This small molecule binds to this protein.
Small molecule (SMILES): O=c1cc(-c2ccc(O)c(O)c2)oc2cc(O)cc(O)c12

Sequence of chain 1.A:
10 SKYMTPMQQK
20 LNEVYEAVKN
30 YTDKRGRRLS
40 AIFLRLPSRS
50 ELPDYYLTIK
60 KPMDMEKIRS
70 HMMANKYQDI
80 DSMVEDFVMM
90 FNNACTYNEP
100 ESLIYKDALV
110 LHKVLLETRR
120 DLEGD

Binding-site contacts:
Ligand atom O4 contacts residue ILE41 of chain 1.A at 3.4 Å (h-bond).
Ligand atom C7 contacts residue ASN97 of chain 1.A at 3.9 Å.
Ligand atom C1 contacts residue LEU45 of chain 1.A at 3.6 Å (hydrophobic).
Ligand atom O1 contacts residue MET89 of chain 1.A at 3.6 Å.
Ligand atom C2 contacts residue PHE42 of chain 1.A at 3.8 Å (hydrophobic).
Ligand atom C6 contacts residue ILE41 of chain 1.A at 3.8 Å (hydrophobic).
Ligand atom O4 contacts residue PRO46 of chain 1.A at 3.6 Å.
Ligand atom C15 contacts residue ILE41 of chain 1.A at 3.3 Å (hydrophobic).
Ligand atom C7 contacts residue ILE103 of chain 1.A at 3.4 Å (hydrophobic).
Ligand atom C5 contacts residue ILE103 of chain 1.A at 3.6 Å (hydrophobic).
Ligand atom C1 contacts residue ILE41 of chain 1.A at 3.3 Å (hydrophobic).
Ligand atom O4 contacts residue ILE103 of chain 1.A at 3.9 Å.
Ligand atom O3 contacts residue TYR54 of chain 1.A at 3.5 Å.
Ligand atom C11 contacts residue LEU51 of chain 1.A at 3.9 Å (hydrophobic).
Ligand atom C3 contacts residue MET62 of chain 1.A at 3.9 Å (hydrophobic).
Ligand atom C2 contacts residue LEU45 of chain 1.A at 3.7 Å (hydrophobic).
Ligand atom C5 contacts residue LEU45 of chain 1.A at 3.6 Å (hydrophobic).
Ligand atom C6 contacts residue LEU45 of chain 1.A at 3.6 Å (hydrophobic).
Ligand atom O3 contacts residue TYR96 of chain 1.A at 3.8 Å.
Ligand atom C3 contacts residue TYR54 of chain 1.A at 3.7 Å (hydrophobic).
Ligand atom O1 contacts residue ASP63 of chain 1.A at 3.4 Å.
Ligand atom C15 contacts residue PRO46 of chain 1.A at 3.6 Å (hydrophobic).
Ligand atom O3 contacts residue ASN97 of chain 1.A at 3.0 Å (h-bond).
Ligand atom O2 contacts residue ASN92 of chain 1.A at 3.8 Å.
Ligand atom C9 contacts residue ILE103 of chain 1.A at 3.7 Å (hydrophobic).
Ligand atom C3 contacts residue LEU45 of chain 1.A at 3.6 Å (hydrophobic).
Ligand atom C6 contacts residue ILE103 of chain 1.A at 3.8 Å (hydrophobic).
Ligand atom O1 contacts residue PHE42 of chain 1.A at 2.7 Å (h-bond).
Ligand atom C4 contacts residue TYR54 of chain 1.A at 3.3 Å (hydrophobic).
Ligand atom C14 contacts residue PRO46 of chain 1.A at 3.9 Å (hydrophobic).
Ligand atom C4 contacts residue LEU45 of chain 1.A at 3.6 Å (hydrophobic).
Ligand atom O3 contacts residue ILE103 of chain 1.A at 3.8 Å.
Ligand atom C10 contacts residue ILE41 of chain 1.A at 3.8 Å (hydrophobic).
Ligand atom C1 contacts residue PHE42 of chain 1.A at 3.8 Å (hydrophobic).
Ligand atom O2 contacts residue ALA93 of chain 1.A at 3.2 Å.
Ligand atom C14 contacts residue ILE41 of chain 1.A at 3.5 Å (hydrophobic).
Ligand atom O2 contacts residue TYR54 of chain 1.A at 2.6 Å (h-bond).
Ligand atom C8 contacts residue LEU51 of chain 1.A at 3.8 Å (hydrophobic).
Ligand atom C8 contacts residue ILE103 of chain 1.A at 3.4 Å (hydrophobic).
Ligand atom O1 contacts residue MET62 of chain 1.A at 3.4 Å (h-bond).